Sequence of chain 1.B:
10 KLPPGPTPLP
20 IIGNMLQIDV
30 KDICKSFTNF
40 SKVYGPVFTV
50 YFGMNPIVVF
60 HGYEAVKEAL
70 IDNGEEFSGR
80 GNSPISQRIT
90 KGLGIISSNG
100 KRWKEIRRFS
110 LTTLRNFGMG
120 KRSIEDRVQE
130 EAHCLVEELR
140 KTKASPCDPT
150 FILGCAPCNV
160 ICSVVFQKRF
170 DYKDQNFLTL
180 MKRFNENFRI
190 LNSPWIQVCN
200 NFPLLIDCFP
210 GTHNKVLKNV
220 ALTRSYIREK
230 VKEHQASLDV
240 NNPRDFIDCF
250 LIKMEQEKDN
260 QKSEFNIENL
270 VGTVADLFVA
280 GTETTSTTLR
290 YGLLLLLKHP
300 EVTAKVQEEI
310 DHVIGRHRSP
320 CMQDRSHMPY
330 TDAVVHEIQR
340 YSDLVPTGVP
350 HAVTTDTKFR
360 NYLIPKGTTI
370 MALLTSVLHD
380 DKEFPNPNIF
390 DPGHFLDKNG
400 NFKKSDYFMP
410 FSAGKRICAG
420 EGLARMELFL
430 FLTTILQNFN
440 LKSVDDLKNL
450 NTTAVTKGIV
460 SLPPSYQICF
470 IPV

This small molecule binds to this protein.
Small molecule (SMILES): CC1=C(/C=C/C(C)=C\C=C\C(C)=C\C(=O)O)C(C)(C)CCC1

Binding-site contacts:
Ligand atom C3 contacts residue THR283 of chain 1.B at 3.6 Å.
Ligand atom C18 contacts residue HEM1 of chain 1.I at 3.8 Å.
Ligand atom C9 contacts residue ILE95 of chain 1.B at 3.6 Å (hydrophobic).
Ligand atom C4 contacts residue VAL348 of chain 1.B at 3.6 Å (hydrophobic).
Ligand atom C14 contacts residue ASN81 of chain 1.B at 4.0 Å.
Ligand atom O2 contacts residue ASN81 of chain 1.B at 3.9 Å.
Ligand atom C12 contacts residue 9CR1 of chain 1.K at 3.7 Å.
Ligand atom C14 contacts residue 9CR1 of chain 1.K at 4.1 Å.
Ligand atom C17 contacts residue VAL459 of chain 1.B at 4.0 Å (hydrophobic).
Ligand atom O2 contacts residue GLY80 of chain 1.B at 2.7 Å (h-bond).
Ligand atom C8 contacts residue ILE95 of chain 1.B at 4.0 Å (hydrophobic).
Ligand atom C13 contacts residue ARG79 of chain 1.B at 4.0 Å.
Ligand atom C17 contacts residue 9CR1 of chain 1.K at 3.7 Å.
Ligand atom O1 contacts residue SER82 of chain 1.B at 3.6 Å (h-bond).
Ligand atom O1 contacts residue ASN81 of chain 1.B at 3.2 Å (h-bond).
Ligand atom C8 contacts residue 9CR1 of chain 1.K at 4.2 Å.
Ligand atom C15 contacts residue ASN81 of chain 1.B at 3.4 Å.
Ligand atom C5 contacts residue VAL348 of chain 1.B at 3.9 Å (hydrophobic).
Ligand atom C17 contacts residue ILE458 of chain 1.B at 3.9 Å (hydrophobic).
Ligand atom C19 contacts residue 9CR1 of chain 1.K at 4.0 Å.
Ligand atom C19 contacts residue ILE95 of chain 1.B at 4.0 Å (hydrophobic).
Ligand atom C11 contacts residue ILE95 of chain 1.B at 4.1 Å (hydrophobic).
Ligand atom O2 contacts residue ARG79 of chain 1.B at 3.8 Å.
Ligand atom C4 contacts residue HEM1 of chain 1.I at 3.5 Å.
Ligand atom C2 contacts residue VAL459 of chain 1.B at 3.9 Å (hydrophobic).
Ligand atom C13 contacts residue 9CR1 of chain 1.K at 3.8 Å.
Ligand atom C11 contacts residue 9CR1 of chain 1.K at 4.0 Å.
Ligand atom O2 contacts residue PRO349 of chain 1.B at 3.5 Å (h-bond).
Ligand atom C20 contacts residue PRO349 of chain 1.B at 3.4 Å (hydrophobic).
Ligand atom C12 contacts residue SER85 of chain 1.B at 4.2 Å.
Ligand atom C20 contacts residue ARG79 of chain 1.B at 4.1 Å.
Ligand atom C2 contacts residue THR283 of chain 1.B at 4.1 Å.
Ligand atom C19 contacts residue VAL278 of chain 1.B at 4.1 Å (hydrophobic).
Ligand atom C20 contacts residue VAL348 of chain 1.B at 3.4 Å (hydrophobic).
Ligand atom C15 contacts residue GLY80 of chain 1.B at 3.4 Å.
Ligand atom C10 contacts residue ILE95 of chain 1.B at 3.7 Å (hydrophobic).
Ligand atom C14 contacts residue ARG79 of chain 1.B at 3.9 Å.
Ligand atom C18 contacts residue ILE95 of chain 1.B at 3.8 Å (hydrophobic).
Ligand atom O1 contacts residue GLY80 of chain 1.B at 3.5 Å.
Ligand atom C16 contacts residue VAL278 of chain 1.B at 4.0 Å (hydrophobic).